Binding-site contacts:
Ligand atom C8 contacts residue ILE222 of chain 1.G at 4.4 Å (hydrophobic).
Ligand atom C1 contacts residue ASN261 of chain 1.G at 1.5 Å.
Ligand atom C5 contacts residue ASN261 of chain 1.G at 3.8 Å.
Ligand atom O6 contacts residue GLU262 of chain 1.G at 4.3 Å.
Ligand atom C7 contacts residue LEU258 of chain 1.G at 4.3 Å (hydrophobic).
Ligand atom O5 contacts residue ASN261 of chain 1.G at 2.4 Å (h-bond).
Ligand atom C6 contacts residue TYR265 of chain 1.G at 3.5 Å (hydrophobic).
Ligand atom C8 contacts residue PHE238 of chain 1.G at 4.3 Å (hydrophobic).
Ligand atom C4 contacts residue ASN261 of chain 1.G at 4.4 Å.
Ligand atom C7 contacts residue ASN261 of chain 1.G at 3.4 Å.
Ligand atom C8 contacts residue ASN261 of chain 1.G at 4.2 Å.
Ligand atom C7 contacts residue TYR265 of chain 1.G at 3.9 Å (hydrophobic).
Ligand atom C8 contacts residue THR221 of chain 1.G at 3.6 Å.
Ligand atom N2 contacts residue ASN261 of chain 1.G at 3.0 Å (h-bond).
Ligand atom C8 contacts residue TYR265 of chain 1.G at 3.9 Å (hydrophobic).
Ligand atom C3 contacts residue ASN261 of chain 1.G at 3.9 Å.
Ligand atom O7 contacts residue LEU258 of chain 1.G at 3.4 Å.
Ligand atom C8 contacts residue LEU258 of chain 1.G at 4.5 Å (hydrophobic).
Ligand atom C2 contacts residue ASN261 of chain 1.G at 2.6 Å.
Ligand atom C5 contacts residue TYR265 of chain 1.G at 3.8 Å (hydrophobic).
Ligand atom O7 contacts residue TYR265 of chain 1.G at 3.0 Å (h-bond).
Ligand atom O5 contacts residue TYR265 of chain 1.G at 4.2 Å.
Ligand atom O7 contacts residue ASN261 of chain 1.G at 3.4 Å (h-bond).

Sequence of chain 1.G:
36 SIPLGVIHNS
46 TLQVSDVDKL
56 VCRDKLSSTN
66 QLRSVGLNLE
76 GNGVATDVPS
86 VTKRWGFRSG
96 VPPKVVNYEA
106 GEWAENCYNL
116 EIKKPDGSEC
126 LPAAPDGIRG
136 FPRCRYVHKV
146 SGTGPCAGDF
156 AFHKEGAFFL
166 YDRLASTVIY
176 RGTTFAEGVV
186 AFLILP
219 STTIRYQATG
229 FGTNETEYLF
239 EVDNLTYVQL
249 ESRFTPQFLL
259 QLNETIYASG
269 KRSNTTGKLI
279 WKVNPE

The small molecule below binds the protein below.
Small molecule (SMILES): CC(=O)N[C@H]1[C@H](O[C@H]2[C@H](O)[C@@H](NC(C)=O)CO[C@@H]2CO)O[C@H](CO)[C@@H](O[C@@H]2O[C@H](CO[C@H]3O[C@H](CO)[C@@H](O)[C@H](O)[C@@H]3O)[C@@H](O)[C@H](O[C@H]3O[C@H](CO)[C@@H](O)[C@H](O)[C@@H]3O)[C@@H]2O)[C@@H]1O